Sequence of chain 1.C:
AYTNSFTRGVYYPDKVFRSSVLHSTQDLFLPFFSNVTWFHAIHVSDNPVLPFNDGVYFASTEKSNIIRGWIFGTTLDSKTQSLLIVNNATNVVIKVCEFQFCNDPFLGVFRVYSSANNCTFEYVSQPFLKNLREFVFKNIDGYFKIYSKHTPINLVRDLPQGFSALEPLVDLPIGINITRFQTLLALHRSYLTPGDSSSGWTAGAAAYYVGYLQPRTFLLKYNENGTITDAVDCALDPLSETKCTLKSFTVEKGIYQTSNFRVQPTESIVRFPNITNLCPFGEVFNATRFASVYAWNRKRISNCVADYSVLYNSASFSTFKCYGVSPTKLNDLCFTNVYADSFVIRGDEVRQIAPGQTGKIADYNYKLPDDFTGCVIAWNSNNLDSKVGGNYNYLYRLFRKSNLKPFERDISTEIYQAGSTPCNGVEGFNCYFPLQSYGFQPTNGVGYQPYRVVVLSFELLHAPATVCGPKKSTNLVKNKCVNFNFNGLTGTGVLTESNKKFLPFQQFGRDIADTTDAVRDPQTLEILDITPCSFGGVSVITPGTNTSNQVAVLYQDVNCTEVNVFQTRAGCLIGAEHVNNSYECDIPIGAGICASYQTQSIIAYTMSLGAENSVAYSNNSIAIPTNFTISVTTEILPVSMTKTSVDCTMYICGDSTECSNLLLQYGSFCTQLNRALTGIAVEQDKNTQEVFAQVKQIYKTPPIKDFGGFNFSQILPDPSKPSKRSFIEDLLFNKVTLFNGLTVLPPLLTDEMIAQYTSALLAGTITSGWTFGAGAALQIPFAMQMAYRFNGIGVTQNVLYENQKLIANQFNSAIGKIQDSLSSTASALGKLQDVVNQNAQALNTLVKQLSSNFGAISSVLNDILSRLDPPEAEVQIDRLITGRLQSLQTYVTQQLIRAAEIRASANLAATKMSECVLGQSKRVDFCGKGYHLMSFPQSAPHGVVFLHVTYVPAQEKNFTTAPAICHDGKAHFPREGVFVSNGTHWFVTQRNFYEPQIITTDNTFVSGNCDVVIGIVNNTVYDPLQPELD

A protein and the small-molecule ligand that binds it are described below.
Small molecule (SMILES): CC(=O)N[C@@H]1[C@@H](O)[C@H](O)[C@@H](CO)O[C@H]1O

Binding-site contacts:
Ligand atom C8 contacts residue ASN1134 of chain 1.C at 4.3 Å.
Ligand atom C8 contacts residue ILE1132 of chain 1.C at 4.3 Å (hydrophobic).
Ligand atom O7 contacts residue ASN1134 of chain 1.C at 3.9 Å.
Ligand atom O6 contacts residue ASN1134 of chain 1.C at 4.5 Å.
Ligand atom C2 contacts residue ASN1134 of chain 1.C at 2.4 Å.
Ligand atom C5 contacts residue ASN1134 of chain 1.C at 3.7 Å.
Ligand atom O5 contacts residue ASN1134 of chain 1.C at 2.4 Å (h-bond).
Ligand atom C7 contacts residue ASN1134 of chain 1.C at 3.6 Å.
Ligand atom N2 contacts residue ASN1134 of chain 1.C at 2.9 Å (h-bond).
Ligand atom C3 contacts residue ASN1134 of chain 1.C at 3.8 Å.
Ligand atom C1 contacts residue ASN1134 of chain 1.C at 1.4 Å.
Ligand atom C4 contacts residue ASN1134 of chain 1.C at 4.2 Å.